Binding-site contacts:
Ligand atom C6 contacts residue ASN81 of chain 1.B at 3.5 Å.
Ligand atom C6 contacts residue PHE120 of chain 1.B at 4.3 Å (hydrophobic).
Ligand atom C2 contacts residue ASN81 of chain 1.B at 2.4 Å.
Ligand atom O7 contacts residue ASN81 of chain 1.B at 3.7 Å.
Ligand atom C7 contacts residue GLN80 of chain 1.B at 4.4 Å.
Ligand atom C5 contacts residue ASN81 of chain 1.B at 3.5 Å.
Ligand atom O7 contacts residue GLN80 of chain 1.B at 4.0 Å.
Ligand atom O2 contacts residue ILE121 of chain 1.B at 4.3 Å.
Ligand atom O4 contacts residue GLU119 of chain 1.B at 3.9 Å.
Ligand atom C3 contacts residue ASN81 of chain 1.B at 3.8 Å.
Ligand atom C8 contacts residue ASN81 of chain 1.B at 4.0 Å.
Ligand atom C1 contacts residue ASN81 of chain 1.B at 1.4 Å.
Ligand atom C5 contacts residue PHE120 of chain 1.B at 4.4 Å (hydrophobic).
Ligand atom N2 contacts residue ASN81 of chain 1.B at 2.8 Å (h-bond).
Ligand atom C5 contacts residue ASN81 of chain 1.B at 4.0 Å.
Ligand atom C7 contacts residue ASN81 of chain 1.B at 3.3 Å.
Ligand atom C8 contacts residue GLN80 of chain 1.B at 3.9 Å.
Ligand atom C4 contacts residue ASN81 of chain 1.B at 4.0 Å.
Ligand atom O5 contacts residue ASN81 of chain 1.B at 3.6 Å.
Ligand atom O5 contacts residue ASN81 of chain 1.B at 2.2 Å (h-bond).
Ligand atom C8 contacts residue ILE121 of chain 1.B at 4.3 Å (hydrophobic).
Ligand atom C6 contacts residue ILE121 of chain 1.B at 4.3 Å (hydrophobic).

Sequence of chain 1.B:
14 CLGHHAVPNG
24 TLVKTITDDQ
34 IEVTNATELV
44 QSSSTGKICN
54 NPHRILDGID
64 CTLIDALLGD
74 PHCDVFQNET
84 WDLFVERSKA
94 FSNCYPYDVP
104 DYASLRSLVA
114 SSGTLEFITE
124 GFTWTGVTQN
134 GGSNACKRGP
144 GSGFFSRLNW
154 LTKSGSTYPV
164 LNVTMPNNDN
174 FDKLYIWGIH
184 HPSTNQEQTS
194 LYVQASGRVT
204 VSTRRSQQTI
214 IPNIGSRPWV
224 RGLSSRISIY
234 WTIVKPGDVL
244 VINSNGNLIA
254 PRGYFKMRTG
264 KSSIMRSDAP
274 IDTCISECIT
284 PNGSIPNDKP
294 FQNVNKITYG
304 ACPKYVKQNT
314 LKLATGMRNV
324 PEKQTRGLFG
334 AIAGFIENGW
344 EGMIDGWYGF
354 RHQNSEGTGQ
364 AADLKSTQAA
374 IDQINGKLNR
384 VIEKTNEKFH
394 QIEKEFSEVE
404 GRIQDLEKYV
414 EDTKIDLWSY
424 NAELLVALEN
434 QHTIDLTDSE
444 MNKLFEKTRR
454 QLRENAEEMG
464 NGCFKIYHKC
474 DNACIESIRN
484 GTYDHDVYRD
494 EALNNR

This small molecule binds to this protein.
Small molecule (SMILES): CC(=O)N[C@H]1[C@H](O[C@H]2[C@H](O)[C@@H](NC(C)=O)CO[C@@H]2CO[C@@H]2O[C@@H](C)[C@@H](O)[C@@H](O)[C@@H]2O)O[C@H](CO)[C@@H](O[C@@H]2O[C@H](CO)[C@@H](O)[C@H](O)[C@@H]2O)[C@@H]1O